Binding-site contacts:
Ligand atom PA contacts residue MG1 of chain 1.K at 3.9 Å.
Ligand atom O3' contacts residue GLU143 of chain 1.C at 3.6 Å.
Ligand atom C6 contacts residue ALA40 of chain 1.C at 3.8 Å (hydrophobic).
Ligand atom O1B contacts residue MG1 of chain 1.K at 2.9 Å.
Ligand atom O5' contacts residue VAL27 of chain 1.C at 3.4 Å.
Ligand atom PA contacts residue ASP161 of chain 1.C at 3.3 Å.
Ligand atom O2A contacts residue ASP161 of chain 1.C at 3.8 Å.
Ligand atom O2G contacts residue GLU64 of chain 1.C at 3.5 Å (salt-bridge).
Ligand atom C6 contacts residue VAL96 of chain 1.C at 3.8 Å (hydrophobic).
Ligand atom PG contacts residue ASP161 of chain 1.C at 3.4 Å.
Ligand atom O1A contacts residue MG1 of chain 1.K at 2.4 Å.
Ligand atom N1 contacts residue VAL96 of chain 1.C at 3.0 Å (h-bond).
Ligand atom N6 contacts residue ALA40 of chain 1.C at 3.5 Å.
Ligand atom PG contacts residue LYS42 of chain 1.C at 3.5 Å.
Ligand atom O3A contacts residue LYS42 of chain 1.C at 3.1 Å (salt-bridge).
Ligand atom O2A contacts residue LYS42 of chain 1.C at 3.5 Å (salt-bridge).
Ligand atom O2G contacts residue LYS42 of chain 1.C at 3.7 Å.
Ligand atom C5' contacts residue GLY22 of chain 1.C at 3.9 Å.
Ligand atom O1G contacts residue ASP161 of chain 1.C at 3.2 Å (salt-bridge).
Ligand atom O2' contacts residue MET146 of chain 1.C at 3.4 Å.
Ligand atom O3G contacts residue LYS42 of chain 1.C at 2.5 Å (salt-bridge).
Ligand atom N6 contacts residue GLU94 of chain 1.C at 2.8 Å (salt-bridge).
Ligand atom O3A contacts residue ASP161 of chain 1.C at 3.2 Å (salt-bridge).
Ligand atom O4' contacts residue VAL27 of chain 1.C at 3.7 Å.
Ligand atom O1A contacts residue ILE160 of chain 1.C at 3.8 Å.
Ligand atom O2' contacts residue GLU100 of chain 1.C at 3.6 Å (salt-bridge).
Ligand atom C3' contacts residue MG1 of chain 1.K at 3.6 Å.
Ligand atom O3' contacts residue MG1 of chain 1.K at 2.7 Å.
Ligand atom N6 contacts residue VAL96 of chain 1.C at 3.5 Å (h-bond).
Ligand atom O1A contacts residue ASN144 of chain 1.C at 3.5 Å (h-bond).
Ligand atom O1A contacts residue ASP161 of chain 1.C at 2.5 Å (salt-bridge).
Ligand atom O1B contacts residue ASP161 of chain 1.C at 2.3 Å (salt-bridge).
Ligand atom O2B contacts residue GLY22 of chain 1.C at 3.3 Å (h-bond).
Ligand atom C3' contacts residue ILE160 of chain 1.C at 3.8 Å (hydrophobic).
Ligand atom C2' contacts residue ILE160 of chain 1.C at 3.7 Å (hydrophobic).
Ligand atom PB contacts residue ASP161 of chain 1.C at 3.3 Å.
Ligand atom C2 contacts residue VAL96 of chain 1.C at 2.9 Å (hydrophobic).
Ligand atom O3G contacts residue ASP161 of chain 1.C at 2.5 Å (salt-bridge).
Ligand atom O2G contacts residue GLY163 of chain 1.C at 3.9 Å.
Ligand atom C8 contacts residue ILE160 of chain 1.C at 3.6 Å (hydrophobic).

This small molecule binds to this protein.
Small molecule (SMILES): Nc1ncnc2c1ncn2[C@@H]1O[C@H](CO[P](=O)(O)O[P](=O)(O)CP(=O)(O)O)[C@@H](O)[C@H]1O

Sequence of chain 1.C:
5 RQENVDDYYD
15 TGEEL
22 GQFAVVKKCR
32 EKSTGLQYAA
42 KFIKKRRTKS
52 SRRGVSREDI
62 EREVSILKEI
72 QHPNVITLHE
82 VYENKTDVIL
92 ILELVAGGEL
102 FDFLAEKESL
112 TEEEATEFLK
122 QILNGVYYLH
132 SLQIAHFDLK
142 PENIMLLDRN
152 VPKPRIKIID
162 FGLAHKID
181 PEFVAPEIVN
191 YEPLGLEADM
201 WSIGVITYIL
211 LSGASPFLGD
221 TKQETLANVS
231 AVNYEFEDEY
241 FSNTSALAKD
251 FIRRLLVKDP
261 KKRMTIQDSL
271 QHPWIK